The protein below binds the small molecule below.
Small molecule (SMILES): CC(=O)N[C@@H]1[C@@H](O)[C@H](O)[C@@H](CO)O[C@H]1O

Sequence of chain 1.A:
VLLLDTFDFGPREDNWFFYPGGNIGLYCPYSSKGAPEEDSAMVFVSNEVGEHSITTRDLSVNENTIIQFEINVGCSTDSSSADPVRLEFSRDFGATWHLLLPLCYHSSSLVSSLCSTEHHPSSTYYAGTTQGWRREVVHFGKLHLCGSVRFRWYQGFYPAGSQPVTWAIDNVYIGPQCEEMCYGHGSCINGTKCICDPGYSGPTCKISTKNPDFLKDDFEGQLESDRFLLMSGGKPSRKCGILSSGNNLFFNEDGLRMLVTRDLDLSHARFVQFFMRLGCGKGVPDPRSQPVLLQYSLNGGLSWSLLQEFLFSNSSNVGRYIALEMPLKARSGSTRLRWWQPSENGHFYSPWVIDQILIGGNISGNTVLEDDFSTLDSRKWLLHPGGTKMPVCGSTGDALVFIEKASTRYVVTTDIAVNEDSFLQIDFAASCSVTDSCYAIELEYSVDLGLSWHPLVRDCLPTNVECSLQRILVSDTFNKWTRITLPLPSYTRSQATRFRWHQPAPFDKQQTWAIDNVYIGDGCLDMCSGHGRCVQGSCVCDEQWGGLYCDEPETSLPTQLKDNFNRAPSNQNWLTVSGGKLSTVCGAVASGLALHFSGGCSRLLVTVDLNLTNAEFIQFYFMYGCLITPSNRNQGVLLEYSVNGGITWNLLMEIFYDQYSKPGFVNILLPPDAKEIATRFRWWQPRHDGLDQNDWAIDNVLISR

Binding-site contacts:
Ligand atom C7 contacts residue ASN324 of chain 1.A at 3.7 Å.
Ligand atom O5 contacts residue ASN324 of chain 1.A at 2.4 Å (h-bond).
Ligand atom C5 contacts residue ASN324 of chain 1.A at 3.7 Å.
Ligand atom O6 contacts residue VAL294 of chain 1.A at 4.0 Å.
Ligand atom C4 contacts residue ASN324 of chain 1.A at 4.2 Å.
Ligand atom O7 contacts residue ASN324 of chain 1.A at 3.8 Å.
Ligand atom C1 contacts residue ASN324 of chain 1.A at 1.4 Å.
Ligand atom O5 contacts residue VAL294 of chain 1.A at 4.1 Å.
Ligand atom C2 contacts residue ASN324 of chain 1.A at 2.5 Å.
Ligand atom C3 contacts residue ASN324 of chain 1.A at 3.8 Å.
Ligand atom N2 contacts residue ASN324 of chain 1.A at 3.0 Å (h-bond).